Sequence of chain 58.A:
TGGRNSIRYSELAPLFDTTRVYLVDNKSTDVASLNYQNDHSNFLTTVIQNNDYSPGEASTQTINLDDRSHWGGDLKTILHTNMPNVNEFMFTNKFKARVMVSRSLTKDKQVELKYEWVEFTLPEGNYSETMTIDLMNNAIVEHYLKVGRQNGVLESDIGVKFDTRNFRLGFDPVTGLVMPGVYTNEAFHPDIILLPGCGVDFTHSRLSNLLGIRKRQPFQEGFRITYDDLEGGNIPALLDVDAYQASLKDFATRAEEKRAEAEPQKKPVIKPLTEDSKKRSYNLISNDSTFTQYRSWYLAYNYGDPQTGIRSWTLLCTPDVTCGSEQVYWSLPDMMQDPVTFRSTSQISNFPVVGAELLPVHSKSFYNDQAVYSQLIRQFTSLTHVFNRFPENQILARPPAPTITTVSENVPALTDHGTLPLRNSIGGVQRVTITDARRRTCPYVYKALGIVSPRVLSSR

A small-molecule ligand and the protein it binds are described below.
Small molecule (SMILES): CCCCCCCCCCCC[N+](C)(C)CCCS(=O)(=O)O

Binding-site contacts:
Ligand atom C3 contacts residue ASP229 of chain 58.A at 4.4 Å.
Ligand atom O2S contacts residue GLY222 of chain 58.A at 3.4 Å (h-bond).
Ligand atom C2 contacts residue ARG224 of chain 58.A at 4.0 Å.
Ligand atom O1S contacts residue GLY222 of chain 58.A at 3.0 Å (h-bond).
Ligand atom C2 contacts residue TRP374 of chain 58.A at 4.0 Å (hydrophobic).
Ligand atom O1S contacts residue TRP374 of chain 58.A at 4.0 Å.
Ligand atom S1 contacts residue GLY222 of chain 58.A at 3.8 Å.
Ligand atom C1 contacts residue TRP374 of chain 58.A at 3.3 Å (hydrophobic).
Ligand atom N1 contacts residue TRP374 of chain 58.A at 3.5 Å.
Ligand atom S1 contacts residue TRP374 of chain 58.A at 4.4 Å.
Ligand atom S1 contacts residue LYS215 of chain 58.A at 4.1 Å.
Ligand atom C3 contacts residue TRP374 of chain 58.A at 4.0 Å (hydrophobic).
Ligand atom O1S contacts residue PHE223 of chain 58.A at 3.2 Å.
Ligand atom O1S contacts residue LYS215 of chain 58.A at 3.9 Å.
Ligand atom O3S contacts residue ARG224 of chain 58.A at 3.8 Å.
Ligand atom C1 contacts residue ARG224 of chain 58.A at 4.1 Å.
Ligand atom O2S contacts residue LYS215 of chain 58.A at 3.1 Å (salt-bridge).
Ligand atom S1 contacts residue ARG224 of chain 58.A at 4.0 Å.
Ligand atom O1S contacts residue ARG224 of chain 58.A at 2.9 Å (salt-bridge).